Sequence of chain 1.B:
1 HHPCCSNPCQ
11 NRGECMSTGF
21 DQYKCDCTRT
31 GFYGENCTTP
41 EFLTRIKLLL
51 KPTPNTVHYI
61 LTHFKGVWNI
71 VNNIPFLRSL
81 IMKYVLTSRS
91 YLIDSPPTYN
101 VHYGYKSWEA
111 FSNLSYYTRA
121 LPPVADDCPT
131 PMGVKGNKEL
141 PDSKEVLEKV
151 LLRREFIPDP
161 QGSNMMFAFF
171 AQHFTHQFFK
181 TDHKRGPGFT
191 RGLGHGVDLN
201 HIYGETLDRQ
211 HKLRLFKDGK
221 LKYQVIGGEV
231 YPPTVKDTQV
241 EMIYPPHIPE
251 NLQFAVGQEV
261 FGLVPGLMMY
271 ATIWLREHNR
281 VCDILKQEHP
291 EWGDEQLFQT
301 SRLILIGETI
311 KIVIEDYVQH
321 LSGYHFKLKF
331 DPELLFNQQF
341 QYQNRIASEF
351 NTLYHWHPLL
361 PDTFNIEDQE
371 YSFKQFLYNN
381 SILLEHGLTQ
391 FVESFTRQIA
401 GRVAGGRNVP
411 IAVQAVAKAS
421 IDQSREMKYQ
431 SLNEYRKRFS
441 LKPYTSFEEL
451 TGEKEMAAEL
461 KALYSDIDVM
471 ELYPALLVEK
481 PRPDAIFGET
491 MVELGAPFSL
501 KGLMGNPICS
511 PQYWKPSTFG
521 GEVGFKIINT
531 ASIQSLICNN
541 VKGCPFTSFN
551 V

A protein and the small-molecule ligand that binds it are described below.
Small molecule (SMILES): CC(=O)N[C@H]1[C@H](O[C@H]2[C@H](O)[C@@H](NC(C)=O)CO[C@@H]2CO)O[C@H](CO)[C@@H](O)[C@@H]1O

Binding-site contacts:
Ligand atom C3 contacts residue ASN36 of chain 1.B at 3.8 Å.
Ligand atom O5 contacts residue TYR23 of chain 1.B at 3.6 Å.
Ligand atom C1 contacts residue TYR23 of chain 1.B at 3.6 Å (hydrophobic).
Ligand atom C4 contacts residue ASN36 of chain 1.B at 4.2 Å.
Ligand atom C1 contacts residue GLU35 of chain 1.B at 3.9 Å.
Ligand atom C7 contacts residue ASN36 of chain 1.B at 3.6 Å.
Ligand atom O5 contacts residue ASN36 of chain 1.B at 2.2 Å (h-bond).
Ligand atom C2 contacts residue GLU35 of chain 1.B at 3.7 Å.
Ligand atom O6 contacts residue SER6 of chain 1.B at 3.8 Å.
Ligand atom C8 contacts residue GLU35 of chain 1.B at 3.7 Å.
Ligand atom C6 contacts residue TYR23 of chain 1.B at 4.5 Å (hydrophobic).
Ligand atom O6 contacts residue TYR23 of chain 1.B at 4.0 Å.
Ligand atom N2 contacts residue ASN36 of chain 1.B at 3.0 Å (h-bond).
Ligand atom C5 contacts residue ASN36 of chain 1.B at 3.6 Å.
Ligand atom O7 contacts residue ASN36 of chain 1.B at 3.8 Å.
Ligand atom O6 contacts residue PRO8 of chain 1.B at 3.8 Å.
Ligand atom C1 contacts residue ASN36 of chain 1.B at 1.4 Å.
Ligand atom C2 contacts residue ASN36 of chain 1.B at 2.5 Å.
Ligand atom C3 contacts residue GLU35 of chain 1.B at 4.0 Å.
Ligand atom C7 contacts residue GLU35 of chain 1.B at 3.8 Å.
Ligand atom N2 contacts residue GLU35 of chain 1.B at 2.9 Å (salt-bridge).
Ligand atom C5 contacts residue TYR23 of chain 1.B at 3.7 Å (hydrophobic).